This small molecule binds to this protein.
Small molecule (SMILES): Nc1nc2c(ncn2[C@@H]2O[C@H](CO[P](=O)(O)O[P](=O)(O)NP(=O)(O)O)[C@@H](O)[C@H]2O)c(=O)[nH]1

Sequence of chain 1.B:
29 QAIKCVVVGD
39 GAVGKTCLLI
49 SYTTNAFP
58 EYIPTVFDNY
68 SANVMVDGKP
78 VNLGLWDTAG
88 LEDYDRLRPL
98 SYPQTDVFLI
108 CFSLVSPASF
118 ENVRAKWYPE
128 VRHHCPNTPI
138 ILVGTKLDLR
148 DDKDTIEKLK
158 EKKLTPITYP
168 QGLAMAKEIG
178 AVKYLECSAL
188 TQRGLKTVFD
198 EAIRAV

Binding-site contacts:
Ligand atom N1 contacts residue ASP145 of chain 1.B at 2.7 Å (salt-bridge).
Ligand atom O1G contacts residue THR62 of chain 1.B at 2.9 Å (h-bond).
Ligand atom O3G contacts residue PRO61 of chain 1.B at 3.4 Å.
Ligand atom O2B contacts residue VAL41 of chain 1.B at 3.6 Å (h-bond).
Ligand atom O1B contacts residue LYS43 of chain 1.B at 3.6 Å.
Ligand atom N3B contacts residue ALA40 of chain 1.B at 2.8 Å (h-bond).
Ligand atom PB contacts residue LYS43 of chain 1.B at 3.6 Å.
Ligand atom O2B contacts residue GLY42 of chain 1.B at 3.1 Å (h-bond).
Ligand atom O1G contacts residue MG1 of chain 1.G at 1.9 Å.
Ligand atom C6 contacts residue ASP145 of chain 1.B at 3.5 Å.
Ligand atom PG contacts residue MG1 of chain 1.G at 3.2 Å.
Ligand atom O1B contacts residue MG1 of chain 1.G at 2.0 Å.
Ligand atom C2 contacts residue ASP145 of chain 1.B at 3.6 Å.
Ligand atom O2B contacts residue LYS43 of chain 1.B at 2.7 Å (salt-bridge).
Ligand atom O2A contacts residue LYS43 of chain 1.B at 3.6 Å (salt-bridge).
Ligand atom C5' contacts residue TYR59 of chain 1.B at 3.6 Å (hydrophobic).
Ligand atom O6 contacts residue SER185 of chain 1.B at 3.6 Å.
Ligand atom N2 contacts residue ASP145 of chain 1.B at 2.9 Å (salt-bridge).
Ligand atom O6 contacts residue LEU187 of chain 1.B at 3.3 Å (h-bond).
Ligand atom O3A contacts residue ALA40 of chain 1.B at 3.5 Å.
Ligand atom PB contacts residue MG1 of chain 1.G at 3.2 Å.
Ligand atom N3B contacts residue MG1 of chain 1.G at 3.5 Å.
Ligand atom O1A contacts residue TYR59 of chain 1.B at 3.2 Å.
Ligand atom C8 contacts residue CYS45 of chain 1.B at 3.6 Å (hydrophobic).
Ligand atom C5' contacts residue ALA40 of chain 1.B at 3.6 Å (hydrophobic).
Ligand atom O2G contacts residue LYS43 of chain 1.B at 2.7 Å (salt-bridge).
Ligand atom N7 contacts residue CYS45 of chain 1.B at 3.6 Å.
Ligand atom O2A contacts residue CYS45 of chain 1.B at 2.7 Å (h-bond).
Ligand atom O2A contacts residue THR44 of chain 1.B at 3.3 Å (h-bond).
Ligand atom N2 contacts residue LEU146 of chain 1.B at 3.5 Å.
Ligand atom O4' contacts residue LYS143 of chain 1.B at 3.0 Å (salt-bridge).
Ligand atom O6 contacts residue ALA186 of chain 1.B at 2.9 Å (h-bond).
Ligand atom O3G contacts residue TYR59 of chain 1.B at 2.6 Å (h-bond).
Ligand atom O2G contacts residue GLY39 of chain 1.B at 3.5 Å.
Ligand atom O2A contacts residue GLY42 of chain 1.B at 3.2 Å.
Ligand atom O2G contacts residue GLY87 of chain 1.B at 2.7 Å (h-bond).
Ligand atom N3B contacts residue TYR59 of chain 1.B at 3.4 Å.
Ligand atom O6 contacts residue ASP145 of chain 1.B at 3.4 Å (salt-bridge).
Ligand atom O3A contacts residue GLY42 of chain 1.B at 3.2 Å (h-bond).
Ligand atom O1B contacts residue THR44 of chain 1.B at 2.9 Å (h-bond).